The protein below binds the small molecule below.
Small molecule (SMILES): CC(=O)N[C@H]1[C@H](O[C@H]2[C@H](O)[C@@H](NC(C)=O)CO[C@@H]2CO)O[C@H](CO)[C@@H](O)[C@@H]1O

Binding-site contacts:
Ligand atom C5 contacts residue ASN1153 of chain 1.D at 3.7 Å.
Ligand atom C1 contacts residue ASN1153 of chain 1.D at 1.4 Å.
Ligand atom C3 contacts residue ASN1153 of chain 1.D at 3.8 Å.
Ligand atom N2 contacts residue ASN1153 of chain 1.D at 2.9 Å (h-bond).
Ligand atom C7 contacts residue ASN1153 of chain 1.D at 3.4 Å.
Ligand atom C4 contacts residue ASN1153 of chain 1.D at 4.2 Å.
Ligand atom O7 contacts residue ASN1153 of chain 1.D at 3.6 Å.
Ligand atom C2 contacts residue ASN1153 of chain 1.D at 2.5 Å.
Ligand atom O5 contacts residue ASN1153 of chain 1.D at 2.4 Å (h-bond).
Ligand atom C8 contacts residue ASN1153 of chain 1.D at 4.5 Å.

Sequence of chain 1.D:
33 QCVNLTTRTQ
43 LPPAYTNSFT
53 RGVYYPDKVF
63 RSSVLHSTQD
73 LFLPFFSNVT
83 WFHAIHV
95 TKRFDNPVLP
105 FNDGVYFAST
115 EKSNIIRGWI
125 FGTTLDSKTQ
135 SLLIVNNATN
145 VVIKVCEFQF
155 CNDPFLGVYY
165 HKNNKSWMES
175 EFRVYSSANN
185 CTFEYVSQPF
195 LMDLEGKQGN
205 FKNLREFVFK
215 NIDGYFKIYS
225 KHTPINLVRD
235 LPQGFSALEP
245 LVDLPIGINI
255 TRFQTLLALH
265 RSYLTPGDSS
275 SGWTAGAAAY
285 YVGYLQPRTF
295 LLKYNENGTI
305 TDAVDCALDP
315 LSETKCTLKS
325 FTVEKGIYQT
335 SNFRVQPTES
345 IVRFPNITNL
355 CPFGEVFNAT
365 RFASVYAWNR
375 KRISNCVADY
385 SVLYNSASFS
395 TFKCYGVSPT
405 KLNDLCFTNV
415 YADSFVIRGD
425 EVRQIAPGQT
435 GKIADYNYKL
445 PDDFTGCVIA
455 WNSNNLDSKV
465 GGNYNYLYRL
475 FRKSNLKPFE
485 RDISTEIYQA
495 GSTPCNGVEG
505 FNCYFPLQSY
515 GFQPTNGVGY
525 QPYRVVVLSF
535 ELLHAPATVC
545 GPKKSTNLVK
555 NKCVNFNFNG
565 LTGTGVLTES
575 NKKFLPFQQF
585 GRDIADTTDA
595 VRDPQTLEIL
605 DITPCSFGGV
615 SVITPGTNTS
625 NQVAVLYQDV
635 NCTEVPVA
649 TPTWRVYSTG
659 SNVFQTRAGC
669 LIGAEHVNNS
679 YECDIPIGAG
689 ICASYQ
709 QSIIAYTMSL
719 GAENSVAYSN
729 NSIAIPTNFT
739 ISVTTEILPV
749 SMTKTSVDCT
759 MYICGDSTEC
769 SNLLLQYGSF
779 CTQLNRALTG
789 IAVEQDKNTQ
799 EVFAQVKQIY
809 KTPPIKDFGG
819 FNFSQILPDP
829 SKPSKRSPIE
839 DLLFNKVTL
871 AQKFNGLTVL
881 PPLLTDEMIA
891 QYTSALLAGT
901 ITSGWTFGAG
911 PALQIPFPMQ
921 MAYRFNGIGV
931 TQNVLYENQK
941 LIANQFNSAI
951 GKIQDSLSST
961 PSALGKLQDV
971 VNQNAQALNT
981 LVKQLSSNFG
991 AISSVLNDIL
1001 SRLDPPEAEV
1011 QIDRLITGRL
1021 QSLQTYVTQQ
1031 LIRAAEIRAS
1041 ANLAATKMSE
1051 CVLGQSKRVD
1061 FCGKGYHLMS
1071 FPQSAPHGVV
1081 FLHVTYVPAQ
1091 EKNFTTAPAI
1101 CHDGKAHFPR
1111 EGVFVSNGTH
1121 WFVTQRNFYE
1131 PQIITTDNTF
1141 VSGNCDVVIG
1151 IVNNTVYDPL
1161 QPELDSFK